Binding-site contacts:
Ligand atom CA contacts residue ASP243 of chain 47.D at 4.3 Å.
Ligand atom C contacts residue ARG35 of chain 47.D at 3.6 Å.
Ligand atom CG2 contacts residue ASP243 of chain 47.D at 3.3 Å.
Ligand atom CA contacts residue ASP243 of chain 47.D at 3.3 Å.
Ligand atom CD contacts residue ARG36 of chain 47.D at 4.1 Å.
Ligand atom CB contacts residue ASP243 of chain 47.D at 4.3 Å.
Ligand atom CB contacts residue ARG35 of chain 47.D at 3.5 Å.
Ligand atom N contacts residue ARG35 of chain 47.D at 4.1 Å.
Ligand atom CD1 contacts residue LEU32 of chain 47.D at 3.8 Å (hydrophobic).
Ligand atom C contacts residue ARG36 of chain 47.D at 3.2 Å.
Ligand atom CA contacts residue ARG35 of chain 47.D at 3.9 Å.
Ligand atom O contacts residue ASP243 of chain 47.D at 4.1 Å.
Ligand atom O contacts residue ARG29 of chain 47.D at 3.8 Å.
Ligand atom CB contacts residue LEU40 of chain 47.D at 4.1 Å (hydrophobic).
Ligand atom OG contacts residue ARG29 of chain 47.D at 4.3 Å.
Ligand atom CG2 contacts residue PRO43 of chain 47.D at 3.9 Å (hydrophobic).
Ligand atom O contacts residue ARG36 of chain 47.D at 3.6 Å (salt-bridge).
Ligand atom CG2 contacts residue LEU40 of chain 47.D at 4.2 Å (hydrophobic).
Ligand atom CA contacts residue PRO43 of chain 47.D at 4.4 Å (hydrophobic).
Ligand atom CG1 contacts residue ARG35 of chain 47.D at 4.2 Å.
Ligand atom CB contacts residue ARG29 of chain 47.D at 4.1 Å.
Ligand atom CA contacts residue ASP243 of chain 47.D at 4.4 Å.
Ligand atom C contacts residue ASP243 of chain 47.D at 3.8 Å.
Ligand atom N contacts residue ASP243 of chain 47.D at 3.2 Å (salt-bridge).
Ligand atom N contacts residue ASP243 of chain 47.D at 2.8 Å (salt-bridge).
Ligand atom C contacts residue ASP243 of chain 47.D at 3.9 Å.
Ligand atom O contacts residue ARG35 of chain 47.D at 3.1 Å (salt-bridge).
Ligand atom CD1 contacts residue ARG29 of chain 47.D at 4.4 Å.
Ligand atom CB contacts residue PRO43 of chain 47.D at 3.8 Å (hydrophobic).
Ligand atom CB contacts residue ARG35 of chain 47.D at 4.1 Å.
Ligand atom OE1 contacts residue ARG36 of chain 47.D at 3.8 Å.
Ligand atom CG contacts residue LEU40 of chain 47.D at 4.4 Å (hydrophobic).
Ligand atom NE2 contacts residue ARG36 of chain 47.D at 3.9 Å.
Ligand atom CD1 contacts residue LEU40 of chain 47.D at 3.8 Å (hydrophobic).
Ligand atom N contacts residue PRO43 of chain 47.D at 4.4 Å.
Ligand atom O contacts residue ARG35 of chain 47.D at 3.4 Å (salt-bridge).
Ligand atom CD1 contacts residue ARG35 of chain 47.D at 4.5 Å.
Ligand atom CA contacts residue ARG29 of chain 47.D at 4.0 Å.
Ligand atom OG contacts residue ILE25 of chain 47.D at 4.0 Å.
Ligand atom C contacts residue ARG35 of chain 47.D at 4.4 Å.

A protein and the small-molecule ligand that binds it are described below.
Small molecule (SMILES): CC[C@H](C)[C@H](NC(=O)[C@H](CC(C)C)NC(=O)[C@H](CO)NC(=O)CNC(=O)[C@@H](NC(=O)[C@@H](N)[C@@H](C)O)C(C)C)C(=O)N[C@H](C=O)CCC(N)=O

Sequence of chain 47.D:
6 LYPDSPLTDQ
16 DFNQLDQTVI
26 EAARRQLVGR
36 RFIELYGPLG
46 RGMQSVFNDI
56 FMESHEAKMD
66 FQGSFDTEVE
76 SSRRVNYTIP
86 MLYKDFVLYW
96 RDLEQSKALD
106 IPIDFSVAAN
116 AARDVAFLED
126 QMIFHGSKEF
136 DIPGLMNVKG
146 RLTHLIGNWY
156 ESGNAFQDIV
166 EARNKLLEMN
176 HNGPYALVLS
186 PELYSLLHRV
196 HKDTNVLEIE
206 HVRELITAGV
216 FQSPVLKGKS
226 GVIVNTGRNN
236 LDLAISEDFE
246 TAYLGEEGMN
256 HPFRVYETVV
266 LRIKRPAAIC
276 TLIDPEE